This protein binds this small molecule.
Small molecule (SMILES): CC(=O)N[C@H]1[C@H](O[C@H]2[C@H](O)[C@@H](NC(C)=O)CO[C@@H]2CO)O[C@H](CO)[C@@H](O)[C@@H]1O

Binding-site contacts:
Ligand atom O6 contacts residue SER135 of chain 1.A at 4.0 Å.
Ligand atom C6 contacts residue SER135 of chain 1.A at 4.3 Å.
Ligand atom C1 contacts residue ASN133 of chain 1.A at 1.4 Å.
Ligand atom O6 contacts residue SER109 of chain 1.A at 3.5 Å (h-bond).
Ligand atom O6 contacts residue ASN136 of chain 1.A at 3.7 Å.
Ligand atom C2 contacts residue ASP157 of chain 1.A at 3.6 Å.
Ligand atom O5 contacts residue ASN133 of chain 1.A at 2.2 Å (h-bond).
Ligand atom C7 contacts residue ASN133 of chain 1.A at 3.7 Å.
Ligand atom C5 contacts residue SER135 of chain 1.A at 3.6 Å.
Ligand atom C6 contacts residue SER110 of chain 1.A at 4.5 Å.
Ligand atom C1 contacts residue SER135 of chain 1.A at 3.8 Å.
Ligand atom C3 contacts residue ASN133 of chain 1.A at 3.9 Å.
Ligand atom C6 contacts residue SER109 of chain 1.A at 3.7 Å.
Ligand atom O7 contacts residue ASN136 of chain 1.A at 4.0 Å.
Ligand atom C8 contacts residue ASN136 of chain 1.A at 3.7 Å.
Ligand atom C1 contacts residue ASP157 of chain 1.A at 3.4 Å.
Ligand atom C7 contacts residue ASP157 of chain 1.A at 3.8 Å.
Ligand atom C5 contacts residue ASN133 of chain 1.A at 3.5 Å.
Ligand atom N2 contacts residue ASN133 of chain 1.A at 3.1 Å (h-bond).
Ligand atom C6 contacts residue ASN133 of chain 1.A at 4.5 Å.
Ligand atom C3 contacts residue ASP157 of chain 1.A at 3.9 Å.
Ligand atom C1 contacts residue SER109 of chain 1.A at 4.3 Å.
Ligand atom C8 contacts residue ASP157 of chain 1.A at 3.8 Å.
Ligand atom O7 contacts residue ASN133 of chain 1.A at 4.0 Å.
Ligand atom O5 contacts residue SER135 of chain 1.A at 3.7 Å.
Ligand atom O5 contacts residue SER109 of chain 1.A at 3.4 Å (h-bond).
Ligand atom N2 contacts residue ASP157 of chain 1.A at 2.9 Å (salt-bridge).
Ligand atom C7 contacts residue ASN136 of chain 1.A at 4.1 Å.
Ligand atom C4 contacts residue ASN133 of chain 1.A at 4.2 Å.
Ligand atom C5 contacts residue SER109 of chain 1.A at 4.0 Å.
Ligand atom C8 contacts residue SER110 of chain 1.A at 4.3 Å.
Ligand atom C8 contacts residue TYR181 of chain 1.A at 3.5 Å (hydrophobic).
Ligand atom O6 contacts residue SER110 of chain 1.A at 3.2 Å (h-bond).
Ligand atom C8 contacts residue THR155 of chain 1.A at 4.1 Å.
Ligand atom C2 contacts residue ASN133 of chain 1.A at 2.6 Å.

Sequence of chain 1.A:
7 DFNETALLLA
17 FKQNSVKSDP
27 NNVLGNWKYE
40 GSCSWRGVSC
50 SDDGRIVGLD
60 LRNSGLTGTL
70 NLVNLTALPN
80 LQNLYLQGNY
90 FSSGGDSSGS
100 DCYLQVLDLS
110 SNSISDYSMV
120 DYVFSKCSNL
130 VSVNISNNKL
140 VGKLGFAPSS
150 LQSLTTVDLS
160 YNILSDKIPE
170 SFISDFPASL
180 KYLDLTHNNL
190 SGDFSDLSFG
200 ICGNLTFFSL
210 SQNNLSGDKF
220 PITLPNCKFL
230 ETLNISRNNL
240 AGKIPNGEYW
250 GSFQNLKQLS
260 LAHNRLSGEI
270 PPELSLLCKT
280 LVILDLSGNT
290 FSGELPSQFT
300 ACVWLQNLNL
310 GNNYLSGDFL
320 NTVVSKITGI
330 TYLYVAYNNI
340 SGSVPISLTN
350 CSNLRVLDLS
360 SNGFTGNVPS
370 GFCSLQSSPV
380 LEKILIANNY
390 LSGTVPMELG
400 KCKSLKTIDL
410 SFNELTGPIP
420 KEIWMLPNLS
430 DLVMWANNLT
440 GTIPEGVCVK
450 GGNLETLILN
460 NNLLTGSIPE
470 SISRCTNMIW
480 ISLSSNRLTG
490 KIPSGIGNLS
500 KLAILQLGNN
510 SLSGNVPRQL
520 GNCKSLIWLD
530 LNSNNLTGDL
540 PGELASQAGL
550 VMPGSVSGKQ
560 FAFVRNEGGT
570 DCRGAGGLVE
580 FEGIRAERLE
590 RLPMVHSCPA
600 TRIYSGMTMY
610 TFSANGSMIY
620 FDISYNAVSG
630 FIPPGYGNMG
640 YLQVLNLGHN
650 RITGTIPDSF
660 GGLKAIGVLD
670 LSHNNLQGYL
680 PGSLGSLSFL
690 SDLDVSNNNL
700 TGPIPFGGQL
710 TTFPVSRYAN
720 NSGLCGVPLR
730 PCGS